A small-molecule ligand and the protein it binds are described below.
Small molecule (SMILES): NC(=[NH2+])NCCC[C@H](N)C(=O)O

Sequence of chain 1.A:
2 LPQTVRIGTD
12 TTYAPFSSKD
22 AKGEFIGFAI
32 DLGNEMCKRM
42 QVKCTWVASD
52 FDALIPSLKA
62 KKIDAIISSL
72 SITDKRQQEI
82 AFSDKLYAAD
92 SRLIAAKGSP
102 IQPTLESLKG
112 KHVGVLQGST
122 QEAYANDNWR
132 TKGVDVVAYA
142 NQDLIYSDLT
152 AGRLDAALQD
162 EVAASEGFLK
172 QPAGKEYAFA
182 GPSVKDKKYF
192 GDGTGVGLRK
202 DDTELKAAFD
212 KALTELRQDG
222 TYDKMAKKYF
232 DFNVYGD

Binding-site contacts:
Ligand atom CG contacts residue PHE52 of chain 1.A at 3.8 Å (hydrophobic).
Ligand atom CD contacts residue PHE52 of chain 1.A at 3.5 Å (hydrophobic).
Ligand atom NH1 contacts residue ASP11 of chain 1.A at 2.8 Å (salt-bridge).
Ligand atom C contacts residue SER70 of chain 1.A at 3.8 Å.
Ligand atom NE contacts residue SER69 of chain 1.A at 2.9 Å (h-bond).
Ligand atom CZ contacts residue SER69 of chain 1.A at 3.5 Å.
Ligand atom CZ contacts residue PHE52 of chain 1.A at 3.6 Å (hydrophobic).
Ligand atom O contacts residue ARG77 of chain 1.A at 2.8 Å (salt-bridge).
Ligand atom CA contacts residue SER70 of chain 1.A at 3.7 Å.
Ligand atom CG contacts residue SER70 of chain 1.A at 3.2 Å.
Ligand atom O contacts residue SER72 of chain 1.A at 2.9 Å (h-bond).
Ligand atom C contacts residue PHE52 of chain 1.A at 3.8 Å (hydrophobic).
Ligand atom OXT contacts residue THR121 of chain 1.A at 2.9 Å (h-bond).
Ligand atom N contacts residue ASP161 of chain 1.A at 3.0 Å (salt-bridge).
Ligand atom O contacts residue SER70 of chain 1.A at 3.2 Å (h-bond).
Ligand atom CD contacts residue LEU117 of chain 1.A at 3.7 Å (hydrophobic).
Ligand atom NH2 contacts residue SER69 of chain 1.A at 2.9 Å (h-bond).
Ligand atom NH2 contacts residue TYR14 of chain 1.A at 3.5 Å.
Ligand atom N contacts residue SER70 of chain 1.A at 2.8 Å (h-bond).
Ligand atom OXT contacts residue ARG77 of chain 1.A at 2.9 Å (salt-bridge).
Ligand atom OXT contacts residue SER120 of chain 1.A at 3.3 Å.
Ligand atom CZ contacts residue ASP11 of chain 1.A at 3.3 Å.
Ligand atom N contacts residue SER72 of chain 1.A at 3.0 Å (h-bond).
Ligand atom NH2 contacts residue ASP11 of chain 1.A at 3.0 Å (salt-bridge).
Ligand atom CB contacts residue TYR14 of chain 1.A at 3.6 Å (hydrophobic).
Ligand atom O contacts residue LEU71 of chain 1.A at 3.7 Å.
Ligand atom C contacts residue THR121 of chain 1.A at 3.6 Å.
Ligand atom CA contacts residue THR121 of chain 1.A at 3.6 Å.
Ligand atom CA contacts residue GLN122 of chain 1.A at 3.7 Å.
Ligand atom CB contacts residue GLN122 of chain 1.A at 3.5 Å.
Ligand atom CA contacts residue ASP161 of chain 1.A at 3.6 Å.
Ligand atom CZ contacts residue TYR14 of chain 1.A at 3.4 Å (hydrophobic).
Ligand atom CB contacts residue ASP161 of chain 1.A at 3.7 Å.
Ligand atom CD contacts residue TYR14 of chain 1.A at 3.6 Å (hydrophobic).
Ligand atom C contacts residue ARG77 of chain 1.A at 3.6 Å.
Ligand atom NH1 contacts residue LEU117 of chain 1.A at 3.5 Å.
Ligand atom NE contacts residue TYR14 of chain 1.A at 3.5 Å.
Ligand atom NH1 contacts residue TYR14 of chain 1.A at 3.4 Å.
Ligand atom OXT contacts residue PHE52 of chain 1.A at 3.6 Å.
Ligand atom NE contacts residue PHE52 of chain 1.A at 3.4 Å.